Binding-site contacts:
Ligand atom O2' contacts residue GLY216 of chain 1.C at 2.9 Å.
Ligand atom N3 contacts residue SER298 of chain 1.C at 2.8 Å (h-bond).
Ligand atom C4' contacts residue CYS217 of chain 1.C at 3.1 Å (hydrophobic).
Ligand atom O4' contacts residue GLY299 of chain 1.C at 3.0 Å (h-bond).
Ligand atom N3 contacts residue LYS164 of chain 1.C at 3.1 Å.
Ligand atom O2 contacts residue G3 of chain 1.B at 2.8 Å (h-bond).
Ligand atom N2 contacts residue C5 of chain 1.B at 3.0 Å (h-bond).
Ligand atom N3 contacts residue G2 of chain 1.B at 2.6 Å (h-bond).
Ligand atom C2 contacts residue G1 of chain 1.B at 3.1 Å.
Ligand atom O2' contacts residue ASN218 of chain 1.C at 2.6 Å (h-bond).
Ligand atom OP2 contacts residue ASP109 of chain 1.C at 3.0 Å (salt-bridge).
Ligand atom OP1 contacts residue THR115 of chain 1.C at 3.0 Å.
Ligand atom N3 contacts residue GLY299 of chain 1.C at 3.0 Å.
Ligand atom O4' contacts residue ARG17 of chain 1.C at 2.9 Å (salt-bridge).
Ligand atom N1 contacts residue C5 of chain 1.B at 3.1 Å (h-bond).
Ligand atom C2 contacts residue SER298 of chain 1.C at 2.9 Å.
Ligand atom OP1 contacts residue SER301 of chain 1.C at 3.1 Å (h-bond).
Ligand atom O4' contacts residue CYS217 of chain 1.C at 3.1 Å (h-bond).
Ligand atom C4' contacts residue GLY299 of chain 1.C at 3.1 Å.
Ligand atom O2' contacts residue ALA302 of chain 1.C at 3.1 Å (h-bond).
Ligand atom N3 contacts residue TYR336 of chain 1.C at 2.8 Å (h-bond).
Ligand atom O6 contacts residue C5 of chain 1.B at 3.1 Å (h-bond).
Ligand atom O2 contacts residue G1 of chain 1.B at 2.7 Å (h-bond).
Ligand atom N6 contacts residue LYS164 of chain 1.C at 2.8 Å (salt-bridge).
Ligand atom N3 contacts residue G1 of chain 1.B at 2.9 Å (h-bond).
Ligand atom N6 contacts residue A7 of chain 1.B at 2.9 Å (h-bond).
Ligand atom C4' contacts residue ARG17 of chain 1.C at 3.1 Å.
Ligand atom OP1 contacts residue ALA116 of chain 1.C at 2.8 Å (h-bond).
Ligand atom O2' contacts residue CYS300 of chain 1.C at 2.6 Å (h-bond).
Ligand atom O2' contacts residue CYS217 of chain 1.C at 3.0 Å (h-bond).
Ligand atom OP1 contacts residue ARG193 of chain 1.C at 2.6 Å (salt-bridge).
Ligand atom N2 contacts residue TYR336 of chain 1.C at 2.8 Å (h-bond).
Ligand atom O2' contacts residue PHE162 of chain 1.C at 3.0 Å.
Ligand atom N1 contacts residue C6 of chain 1.B at 3.1 Å (h-bond).
Ligand atom N2 contacts residue C4 of chain 1.B at 2.7 Å (h-bond).
Ligand atom C2 contacts residue G2 of chain 1.B at 3.0 Å.
Ligand atom OP1 contacts residue ASP109 of chain 1.C at 2.9 Å (salt-bridge).
Ligand atom N3 contacts residue A7 of chain 1.B at 2.8 Å (h-bond).
Ligand atom N2 contacts residue C6 of chain 1.B at 2.5 Å (h-bond).
Ligand atom O2 contacts residue G2 of chain 1.B at 2.8 Å (h-bond).

A small-molecule ligand and the protein it binds are described below.
Small molecule (SMILES): Nc1ccn([C@@H]2O[C@H](CO[P](=O)(O)O[C@H]3[C@@H](O)[C@H](n4ccc(N)nc4=O)O[C@@H]3CO[P](=O)(O)O[C@H]3[C@@H](O)[C@H](n4ccc(N)nc4=O)O[C@@H]3CO[P](=O)(O)O[C@H]3[C@@H](O)[C@H](n4cnc5c(=O)nc(N)[nH]c54)O[C@@H]3CO[P](=O)(O)O[C@H]3[C@@H](O)[C@H](n4cnc5c(=O)nc(N)[nH]c54)O[C@@H]3CO[P](=O)(O)O[C@H]3[C@@H](O)[C@H](n4cnc5c(=O)nc(N)[nH]c54)O[C@@H]3CO[P](=O)(O)O[C@H]3[C@@H](O)[C@H](n4ccc(=O)[nH]c4=O)O[C@@H]3CO[P](=O)(O)O[C@H]3[C@@H](O)[C@H](n4cnc5c(N)ncnc54)O[C@@H]3CO[P](=O)(O)O[C@H]3[C@@H](O)[C@H](n4ccc(N)nc4=O)O[C@@H]3CO)[C@@H](O)[C@H]2O)c(=O)n1

Sequence of chain 1.C:
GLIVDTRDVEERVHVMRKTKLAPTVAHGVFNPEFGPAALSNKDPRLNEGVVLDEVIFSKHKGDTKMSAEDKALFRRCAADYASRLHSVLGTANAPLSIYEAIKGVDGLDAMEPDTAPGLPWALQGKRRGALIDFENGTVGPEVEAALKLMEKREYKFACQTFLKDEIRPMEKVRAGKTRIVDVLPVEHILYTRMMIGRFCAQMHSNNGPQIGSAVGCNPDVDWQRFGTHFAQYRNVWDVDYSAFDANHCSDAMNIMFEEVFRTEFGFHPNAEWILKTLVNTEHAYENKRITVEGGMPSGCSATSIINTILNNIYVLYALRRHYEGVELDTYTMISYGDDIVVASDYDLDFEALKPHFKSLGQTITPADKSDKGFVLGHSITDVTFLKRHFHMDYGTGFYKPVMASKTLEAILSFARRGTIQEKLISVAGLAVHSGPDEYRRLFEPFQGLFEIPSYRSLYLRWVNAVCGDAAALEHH